Sequence of chain 1.B:
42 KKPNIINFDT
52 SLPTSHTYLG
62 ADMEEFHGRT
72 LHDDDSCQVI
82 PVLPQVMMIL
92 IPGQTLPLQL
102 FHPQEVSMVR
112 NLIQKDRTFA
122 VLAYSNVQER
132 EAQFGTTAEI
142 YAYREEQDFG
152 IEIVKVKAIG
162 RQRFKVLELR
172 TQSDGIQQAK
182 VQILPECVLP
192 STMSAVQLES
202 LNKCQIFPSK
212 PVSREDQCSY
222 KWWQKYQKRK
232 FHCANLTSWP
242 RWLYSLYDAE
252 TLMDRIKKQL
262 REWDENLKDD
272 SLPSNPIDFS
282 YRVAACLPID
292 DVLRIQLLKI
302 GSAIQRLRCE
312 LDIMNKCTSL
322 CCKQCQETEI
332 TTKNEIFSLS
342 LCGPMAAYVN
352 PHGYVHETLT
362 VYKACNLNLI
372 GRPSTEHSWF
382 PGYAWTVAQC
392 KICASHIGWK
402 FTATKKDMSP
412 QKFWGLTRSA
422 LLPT

This protein binds this small molecule.
Small molecule (SMILES): N#Cc1ccc(N2CCN(Cc3ccc(COc4cccc5c4CN([C@H]4CCC(=O)NC4=O)C5=O)cc3)CC2)c(F)c1

Binding-site contacts:
Ligand atom O2 contacts residue SER379 of chain 1.B at 3.1 Å.
Ligand atom C7 contacts residue PHE150 of chain 1.B at 3.5 Å (hydrophobic).
Ligand atom C contacts residue PHE102 of chain 1.B at 3.6 Å (hydrophobic).
Ligand atom C4 contacts residue PHE150 of chain 1.B at 3.4 Å (hydrophobic).
Ligand atom C2 contacts residue PHE102 of chain 1.B at 3.3 Å (hydrophobic).
Ligand atom C4 contacts residue ILE154 of chain 1.B at 3.6 Å (hydrophobic).
Ligand atom O1 contacts residue TRP400 of chain 1.B at 3.7 Å.
Ligand atom C21 contacts residue PRO352 of chain 1.B at 3.6 Å (hydrophobic).
Ligand atom N3 contacts residue SER379 of chain 1.B at 3.4 Å.
Ligand atom C25 contacts residue SER379 of chain 1.B at 3.6 Å.
Ligand atom C25 contacts residue TRP380 of chain 1.B at 3.2 Å (hydrophobic).
Ligand atom O3 contacts residue HIS378 of chain 1.B at 2.7 Å (h-bond).
Ligand atom C3 contacts residue ILE152 of chain 1.B at 3.5 Å (hydrophobic).
Ligand atom C24 contacts residue TRP380 of chain 1.B at 3.3 Å (hydrophobic).
Ligand atom C25 contacts residue TRP386 of chain 1.B at 3.5 Å (hydrophobic).
Ligand atom C16 contacts residue HIS353 of chain 1.B at 3.3 Å.
Ligand atom O2 contacts residue TRP386 of chain 1.B at 3.5 Å.
Ligand atom N4 contacts residue PHE102 of chain 1.B at 3.5 Å.
Ligand atom C22 contacts residue TRP380 of chain 1.B at 3.5 Å (hydrophobic).
Ligand atom O3 contacts residue TRP380 of chain 1.B at 3.5 Å.
Ligand atom C23 contacts residue TRP400 of chain 1.B at 3.2 Å (hydrophobic).
Ligand atom N contacts residue PHE150 of chain 1.B at 3.4 Å.
Ligand atom O1 contacts residue ASN351 of chain 1.B at 3.6 Å.
Ligand atom O2 contacts residue TRP380 of chain 1.B at 3.3 Å (h-bond).
Ligand atom C31 contacts residue PHE102 of chain 1.B at 3.6 Å (hydrophobic).
Ligand atom C24 contacts residue TRP386 of chain 1.B at 3.4 Å (hydrophobic).
Ligand atom C30 contacts residue PRO352 of chain 1.B at 3.5 Å (hydrophobic).
Ligand atom C1 contacts residue PHE102 of chain 1.B at 3.6 Å (hydrophobic).
Ligand atom C5 contacts residue PHE102 of chain 1.B at 3.7 Å (hydrophobic).
Ligand atom N3 contacts residue TRP380 of chain 1.B at 3.1 Å.
Ligand atom F contacts residue HIS353 of chain 1.B at 3.4 Å.
Ligand atom C3 contacts residue PHE102 of chain 1.B at 3.5 Å (hydrophobic).
Ligand atom O2 contacts residue PHE402 of chain 1.B at 3.1 Å.
Ligand atom C24 contacts residue TRP400 of chain 1.B at 3.5 Å (hydrophobic).
Ligand atom C26 contacts residue HIS378 of chain 1.B at 3.1 Å.
Ligand atom C14 contacts residue PRO352 of chain 1.B at 3.5 Å (hydrophobic).
Ligand atom C23 contacts residue TRP386 of chain 1.B at 3.3 Å (hydrophobic).
Ligand atom C26 contacts residue TRP380 of chain 1.B at 3.4 Å (hydrophobic).
Ligand atom N3 contacts residue HIS378 of chain 1.B at 2.8 Å (h-bond).
Ligand atom C29 contacts residue PHE150 of chain 1.B at 3.6 Å (hydrophobic).